This protein binds this small molecule.
Small molecule (SMILES): O=P(O)(O)OC[C@H](O)[C@H](O)[C@H](O)COP(=O)(O)OC[C@H](O)[C@H](O)[C@H](O)COP(=O)(O)OC[C@@H](O)[C@@H](O)[C@@H](O)CO

Binding-site contacts:
Ligand atom OAP contacts residue ALA171 of chain 1.B at 3.5 Å.
Ligand atom PBL contacts residue TYR170 of chain 1.B at 3.5 Å.
Ligand atom OAF contacts residue ASP199 of chain 1.B at 2.1 Å (salt-bridge).
Ligand atom OAK contacts residue ASP199 of chain 1.B at 3.0 Å (salt-bridge).
Ligand atom OAQ contacts residue LYS150 of chain 1.B at 3.1 Å (salt-bridge).
Ligand atom OAH contacts residue HIS281 of chain 1.B at 3.3 Å (h-bond).
Ligand atom OAP contacts residue ARG277 of chain 1.B at 2.8 Å (salt-bridge).
Ligand atom OAA contacts residue THR276 of chain 1.B at 3.8 Å.
Ligand atom CAT contacts residue ASP199 of chain 1.B at 3.3 Å.
Ligand atom CBI contacts residue ASP199 of chain 1.B at 3.6 Å.
Ligand atom CAV contacts residue TYR170 of chain 1.B at 3.6 Å (hydrophobic).
Ligand atom OAA contacts residue TYR170 of chain 1.B at 2.8 Å (h-bond).
Ligand atom OAC contacts residue LYS150 of chain 1.B at 3.7 Å.
Ligand atom OAB contacts residue SER173 of chain 1.B at 3.4 Å (h-bond).
Ligand atom OAO contacts residue ARG280 of chain 1.B at 2.4 Å (salt-bridge).
Ligand atom OAJ contacts residue TYR170 of chain 1.B at 2.7 Å (h-bond).
Ligand atom OAA contacts residue THR320 of chain 1.B at 3.8 Å.
Ligand atom OAP contacts residue TYR170 of chain 1.B at 3.3 Å (h-bond).
Ligand atom CBD contacts residue ASP199 of chain 1.B at 3.1 Å.
Ligand atom OAP contacts residue LEU172 of chain 1.B at 2.8 Å (h-bond).
Ligand atom OAI contacts residue HIS281 of chain 1.B at 3.8 Å.
Ligand atom PBL contacts residue THR320 of chain 1.B at 3.8 Å.
Ligand atom OAQ contacts residue ALA151 of chain 1.B at 2.9 Å (h-bond).
Ligand atom OAY contacts residue ARG277 of chain 1.B at 3.0 Å (salt-bridge).
Ligand atom OAX contacts residue TYR170 of chain 1.B at 3.4 Å (h-bond).
Ligand atom CAS contacts residue ARG280 of chain 1.B at 3.2 Å.
Ligand atom OBA contacts residue ARG277 of chain 1.B at 3.5 Å (salt-bridge).
Ligand atom CAT contacts residue SER173 of chain 1.B at 3.6 Å.
Ligand atom CAW contacts residue HIS281 of chain 1.B at 3.6 Å.
Ligand atom CBH contacts residue HIS281 of chain 1.B at 3.6 Å.
Ligand atom OAK contacts residue GLN200 of chain 1.B at 3.1 Å (h-bond).
Ligand atom OAH contacts residue ARG280 of chain 1.B at 3.4 Å.
Ligand atom OAX contacts residue ARG280 of chain 1.B at 3.7 Å.
Ligand atom OAL contacts residue ALA151 of chain 1.B at 3.6 Å.
Ligand atom OAH contacts residue TYR170 of chain 1.B at 3.2 Å.
Ligand atom PBM contacts residue ARG277 of chain 1.B at 3.5 Å.
Ligand atom OBB contacts residue PRO149 of chain 1.B at 3.6 Å.
Ligand atom OAO contacts residue THR276 of chain 1.B at 3.8 Å.
Ligand atom OAO contacts residue THR320 of chain 1.B at 3.0 Å (h-bond).
Ligand atom OAA contacts residue LYS273 of chain 1.B at 2.8 Å (salt-bridge).

Sequence of chain 1.B:
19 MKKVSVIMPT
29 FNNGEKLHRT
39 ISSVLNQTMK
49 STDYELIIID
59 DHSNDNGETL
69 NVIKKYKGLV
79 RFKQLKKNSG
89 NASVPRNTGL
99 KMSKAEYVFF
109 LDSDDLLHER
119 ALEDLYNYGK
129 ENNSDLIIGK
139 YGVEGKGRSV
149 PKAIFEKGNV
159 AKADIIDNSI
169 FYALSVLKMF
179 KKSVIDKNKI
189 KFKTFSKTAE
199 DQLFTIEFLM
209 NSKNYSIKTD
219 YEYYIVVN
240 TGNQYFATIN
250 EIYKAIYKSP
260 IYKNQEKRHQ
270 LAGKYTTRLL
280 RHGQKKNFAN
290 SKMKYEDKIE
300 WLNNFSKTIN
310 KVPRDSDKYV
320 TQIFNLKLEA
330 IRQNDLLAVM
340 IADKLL